Sequence of chain 1.B:
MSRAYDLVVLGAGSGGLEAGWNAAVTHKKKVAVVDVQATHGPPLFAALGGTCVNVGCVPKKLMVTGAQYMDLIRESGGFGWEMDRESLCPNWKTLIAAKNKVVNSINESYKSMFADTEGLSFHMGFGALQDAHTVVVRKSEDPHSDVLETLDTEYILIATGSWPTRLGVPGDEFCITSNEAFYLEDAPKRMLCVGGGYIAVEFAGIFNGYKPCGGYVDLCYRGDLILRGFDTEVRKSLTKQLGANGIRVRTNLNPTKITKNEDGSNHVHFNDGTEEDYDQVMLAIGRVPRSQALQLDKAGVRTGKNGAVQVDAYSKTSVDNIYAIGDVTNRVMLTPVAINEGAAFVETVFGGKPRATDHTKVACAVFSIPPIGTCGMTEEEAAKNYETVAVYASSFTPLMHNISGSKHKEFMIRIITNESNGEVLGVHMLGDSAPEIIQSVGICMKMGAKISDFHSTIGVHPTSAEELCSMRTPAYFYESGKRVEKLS

Binding-site contacts:
Ligand atom N2 contacts residue JV01 of chain 1.J at 4.0 Å.
Ligand atom C4 contacts residue JV01 of chain 1.J at 3.9 Å.
Ligand atom S1 contacts residue SER415 of chain 1.B at 4.0 Å.
Ligand atom C13 contacts residue PHE416 of chain 1.B at 3.0 Å (hydrophobic).
Ligand atom C19 contacts residue TYR130 of chain 1.A at 4.0 Å (hydrophobic).
Ligand atom C20 contacts residue GLU38 of chain 1.A at 4.0 Å.
Ligand atom S2 contacts residue LEU37 of chain 1.A at 3.4 Å (h-bond).
Ligand atom N1 contacts residue JV01 of chain 1.J at 3.2 Å.
Ligand atom C1 contacts residue TRP41 of chain 1.A at 4.0 Å (hydrophobic).
Ligand atom S2 contacts residue GLU38 of chain 1.A at 3.3 Å (salt-bridge).
Ligand atom C25 contacts residue JV01 of chain 1.J at 3.6 Å.
Ligand atom C7 contacts residue JV01 of chain 1.J at 3.3 Å.
Ligand atom C16 contacts residue JV01 of chain 1.J at 3.6 Å.
Ligand atom C24 contacts residue JV01 of chain 1.J at 3.5 Å.
Ligand atom C14 contacts residue PHE416 of chain 1.B at 4.3 Å (hydrophobic).
Ligand atom C5 contacts residue JV01 of chain 1.J at 3.8 Å.
Ligand atom C23 contacts residue TYR130 of chain 1.A at 4.2 Å (hydrophobic).
Ligand atom S1 contacts residue PHE416 of chain 1.B at 3.2 Å.
Ligand atom C18 contacts residue JV01 of chain 1.J at 3.8 Å.
Ligand atom S1 contacts residue SER414 of chain 1.B at 4.2 Å.
Ligand atom C15 contacts residue JV01 of chain 1.J at 3.9 Å.
Ligand atom C10 contacts residue JV01 of chain 1.J at 3.1 Å.
Ligand atom C9 contacts residue JV01 of chain 1.J at 3.8 Å.
Ligand atom C1 contacts residue JV01 of chain 1.J at 4.0 Å.
Ligand atom C8 contacts residue JV01 of chain 1.J at 3.6 Å.
Ligand atom C21 contacts residue GLY33 of chain 1.A at 4.2 Å.
Ligand atom C22 contacts residue TYR130 of chain 1.A at 3.9 Å (hydrophobic).
Ligand atom C20 contacts residue TYR130 of chain 1.A at 3.8 Å (hydrophobic).
Ligand atom C12 contacts residue GLU487 of chain 1.B at 3.4 Å.
Ligand atom C3 contacts residue JV01 of chain 1.J at 4.0 Å.
Ligand atom C11 contacts residue GLU487 of chain 1.B at 3.2 Å.
Ligand atom C21 contacts residue TYR130 of chain 1.A at 3.9 Å (hydrophobic).
Ligand atom C21 contacts residue SER34 of chain 1.A at 3.2 Å.
Ligand atom C6 contacts residue JV01 of chain 1.J at 3.2 Å.
Ligand atom S1 contacts residue GLU487 of chain 1.B at 3.9 Å.
Ligand atom C14 contacts residue JV01 of chain 1.J at 3.9 Å.
Ligand atom C17 contacts residue JV01 of chain 1.J at 3.9 Å.
Ligand atom C22 contacts residue GLU38 of chain 1.A at 4.2 Å.
Ligand atom C21 contacts residue LEU37 of chain 1.A at 3.7 Å (hydrophobic).
Ligand atom C21 contacts residue GLU38 of chain 1.A at 3.7 Å.

Sequence of chain 1.A:
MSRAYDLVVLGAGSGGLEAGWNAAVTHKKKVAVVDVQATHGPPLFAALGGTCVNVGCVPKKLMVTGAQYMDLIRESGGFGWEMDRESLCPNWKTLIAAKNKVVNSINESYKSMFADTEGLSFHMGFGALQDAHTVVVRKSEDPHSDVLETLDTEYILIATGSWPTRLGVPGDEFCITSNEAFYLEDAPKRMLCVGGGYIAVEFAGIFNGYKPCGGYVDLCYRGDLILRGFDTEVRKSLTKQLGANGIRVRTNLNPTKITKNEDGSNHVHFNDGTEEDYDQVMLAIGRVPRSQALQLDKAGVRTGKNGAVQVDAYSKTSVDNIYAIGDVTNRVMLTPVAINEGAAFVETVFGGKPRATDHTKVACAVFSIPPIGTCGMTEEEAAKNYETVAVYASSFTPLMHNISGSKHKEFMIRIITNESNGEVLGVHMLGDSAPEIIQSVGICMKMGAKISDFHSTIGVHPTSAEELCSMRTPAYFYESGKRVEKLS

This protein binds this small molecule.
Small molecule (SMILES): CCc1ccc(-n2c(-c3ccc(SC)cc3)cc(CN3CCSCC3)c2C)cc1